Sequence of chain 1.E:
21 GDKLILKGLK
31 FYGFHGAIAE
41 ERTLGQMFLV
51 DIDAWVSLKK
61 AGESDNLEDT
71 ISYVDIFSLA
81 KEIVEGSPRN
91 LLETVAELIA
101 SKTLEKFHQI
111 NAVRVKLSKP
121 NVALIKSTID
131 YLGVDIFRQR

Sequence of chain 1.F:
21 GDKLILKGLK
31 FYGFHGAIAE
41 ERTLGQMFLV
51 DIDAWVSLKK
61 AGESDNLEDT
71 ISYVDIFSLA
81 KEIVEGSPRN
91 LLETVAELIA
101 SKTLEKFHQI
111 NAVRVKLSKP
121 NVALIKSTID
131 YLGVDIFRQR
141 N

This protein binds this small molecule.
Small molecule (SMILES): Nc1nc2[nH]cnc2c(=O)[nH]1

Binding-site contacts:
Ligand atom N9 contacts residue LEU67 of chain 1.F at 3.9 Å.
Ligand atom C8 contacts residue TYR73 of chain 1.F at 3.7 Å (hydrophobic).
Ligand atom C8 contacts residue VAL74 of chain 1.F at 4.2 Å (hydrophobic).
Ligand atom N9 contacts residue VAL74 of chain 1.F at 4.0 Å.
Ligand atom N1 contacts residue TYR73 of chain 1.F at 3.5 Å.
Ligand atom C4 contacts residue SER72 of chain 1.F at 3.7 Å.
Ligand atom N3 contacts residue ILE71 of chain 1.F at 3.7 Å.
Ligand atom N3 contacts residue TYR73 of chain 1.F at 3.1 Å (h-bond).
Ligand atom N2 contacts residue GLU93 of chain 1.E at 2.9 Å (salt-bridge).
Ligand atom O6 contacts residue GLU93 of chain 1.E at 3.6 Å (salt-bridge).
Ligand atom N3 contacts residue SER72 of chain 1.F at 3.2 Å.
Ligand atom N1 contacts residue GLU93 of chain 1.E at 2.9 Å (salt-bridge).
Ligand atom O6 contacts residue LEU91 of chain 1.E at 3.2 Å.
Ligand atom C2 contacts residue SER72 of chain 1.F at 4.1 Å.
Ligand atom N2 contacts residue THR70 of chain 1.F at 3.7 Å.
Ligand atom N2 contacts residue TYR73 of chain 1.F at 3.9 Å.
Ligand atom C8 contacts residue SER72 of chain 1.F at 4.0 Å.
Ligand atom N3 contacts residue LEU67 of chain 1.F at 3.9 Å.
Ligand atom C2 contacts residue GLU93 of chain 1.E at 3.5 Å.
Ligand atom C4 contacts residue TYR73 of chain 1.F at 3.5 Å (hydrophobic).
Ligand atom C6 contacts residue TYR73 of chain 1.F at 3.5 Å (hydrophobic).
Ligand atom N2 contacts residue SER72 of chain 1.F at 4.1 Å.
Ligand atom C5 contacts residue TYR73 of chain 1.F at 3.3 Å (hydrophobic).
Ligand atom C6 contacts residue LEU91 of chain 1.E at 3.7 Å (hydrophobic).
Ligand atom N9 contacts residue TYR73 of chain 1.F at 3.5 Å.
Ligand atom N1 contacts residue LEU91 of chain 1.E at 4.1 Å.
Ligand atom O6 contacts residue LEU92 of chain 1.E at 2.9 Å (h-bond).
Ligand atom C2 contacts residue TYR73 of chain 1.F at 3.5 Å (hydrophobic).
Ligand atom C5 contacts residue LEU67 of chain 1.F at 4.0 Å (hydrophobic).
Ligand atom C5 contacts residue LEU91 of chain 1.E at 4.2 Å (hydrophobic).
Ligand atom C4 contacts residue LEU67 of chain 1.F at 3.7 Å (hydrophobic).
Ligand atom C6 contacts residue GLU93 of chain 1.E at 3.7 Å.
Ligand atom C6 contacts residue LEU92 of chain 1.E at 4.0 Å (hydrophobic).
Ligand atom N9 contacts residue SER72 of chain 1.F at 2.9 Å (h-bond).
Ligand atom O6 contacts residue TYR73 of chain 1.F at 3.8 Å.
Ligand atom N7 contacts residue TYR73 of chain 1.F at 3.3 Å (h-bond).
Ligand atom C2 contacts residue ILE71 of chain 1.F at 3.7 Å (hydrophobic).
Ligand atom O6 contacts residue ASN90 of chain 1.E at 3.9 Å.
Ligand atom N2 contacts residue ILE71 of chain 1.F at 2.8 Å (h-bond).
Ligand atom N7 contacts residue ALA37 of chain 1.E at 4.1 Å.